Binding-site contacts:
Ligand atom C4 contacts residue ASN7 of chain 1.D at 4.3 Å.
Ligand atom O5 contacts residue ASN7 of chain 1.D at 2.3 Å (h-bond).
Ligand atom C5 contacts residue ASN7 of chain 1.D at 3.6 Å.
Ligand atom C2 contacts residue ASN7 of chain 1.D at 2.6 Å.
Ligand atom O7 contacts residue ASN7 of chain 1.D at 3.6 Å (h-bond).
Ligand atom C1 contacts residue ASN7 of chain 1.D at 1.5 Å.
Ligand atom C7 contacts residue ASN7 of chain 1.D at 3.4 Å.
Ligand atom O5 contacts residue ALA5 of chain 1.D at 4.1 Å.
Ligand atom N2 contacts residue ASN7 of chain 1.D at 2.9 Å (h-bond).
Ligand atom C8 contacts residue ASN7 of chain 1.D at 4.3 Å.
Ligand atom C3 contacts residue ASN7 of chain 1.D at 3.9 Å.
Ligand atom C6 contacts residue ALA5 of chain 1.D at 4.4 Å (hydrophobic).

This small molecule binds to this protein.
Small molecule (SMILES): CC(=O)N[C@@H]1[C@@H](O)[C@H](O)[C@@H](CO)O[C@H]1O

Sequence of chain 1.D:
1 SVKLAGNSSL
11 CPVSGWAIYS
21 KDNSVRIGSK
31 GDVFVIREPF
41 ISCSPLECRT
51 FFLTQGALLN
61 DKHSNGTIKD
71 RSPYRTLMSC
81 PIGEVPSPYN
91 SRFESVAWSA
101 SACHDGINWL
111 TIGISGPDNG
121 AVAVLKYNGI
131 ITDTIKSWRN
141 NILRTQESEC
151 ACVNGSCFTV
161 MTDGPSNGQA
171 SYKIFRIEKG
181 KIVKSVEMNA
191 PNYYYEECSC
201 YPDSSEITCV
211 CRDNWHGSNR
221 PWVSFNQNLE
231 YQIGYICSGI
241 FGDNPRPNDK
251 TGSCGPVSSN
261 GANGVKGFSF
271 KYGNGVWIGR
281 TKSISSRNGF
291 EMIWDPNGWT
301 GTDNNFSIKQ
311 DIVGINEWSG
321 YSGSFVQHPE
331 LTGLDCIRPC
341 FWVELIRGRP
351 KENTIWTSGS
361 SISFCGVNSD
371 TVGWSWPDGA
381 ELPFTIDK